Binding-site contacts:
Ligand atom O5 contacts residue TYR22 of chain 1.A at 4.0 Å.
Ligand atom C4 contacts residue TYR22 of chain 1.A at 4.3 Å (hydrophobic).
Ligand atom C2 contacts residue PRO7 of chain 1.A at 4.5 Å (hydrophobic).
Ligand atom C2 contacts residue ASN35 of chain 1.A at 2.6 Å.
Ligand atom C2 contacts residue TYR22 of chain 1.A at 3.4 Å (hydrophobic).
Ligand atom C3 contacts residue TYR22 of chain 1.A at 4.1 Å (hydrophobic).
Ligand atom O3 contacts residue TYR22 of chain 1.A at 4.1 Å.
Ligand atom C5 contacts residue ASN35 of chain 1.A at 3.6 Å.
Ligand atom C6 contacts residue GLU34 of chain 1.A at 3.0 Å.
Ligand atom O5 contacts residue GLU34 of chain 1.A at 3.7 Å.
Ligand atom O6 contacts residue GLU34 of chain 1.A at 2.5 Å (salt-bridge).
Ligand atom O7 contacts residue PRO7 of chain 1.A at 3.9 Å.
Ligand atom C4 contacts residue ASN35 of chain 1.A at 4.3 Å.
Ligand atom N2 contacts residue TYR22 of chain 1.A at 4.2 Å.
Ligand atom C3 contacts residue ASN35 of chain 1.A at 3.9 Å.
Ligand atom C8 contacts residue SER5 of chain 1.A at 4.2 Å.
Ligand atom C1 contacts residue TYR22 of chain 1.A at 4.0 Å (hydrophobic).
Ligand atom C7 contacts residue ASN35 of chain 1.A at 4.3 Å.
Ligand atom O5 contacts residue ASN35 of chain 1.A at 2.4 Å (h-bond).
Ligand atom C1 contacts residue ASN35 of chain 1.A at 1.4 Å.
Ligand atom N2 contacts residue PRO7 of chain 1.A at 4.0 Å.
Ligand atom C7 contacts residue SER5 of chain 1.A at 4.3 Å.
Ligand atom N2 contacts residue ASN35 of chain 1.A at 3.0 Å (h-bond).
Ligand atom C5 contacts residue GLU34 of chain 1.A at 4.0 Å.
Ligand atom O7 contacts residue SER5 of chain 1.A at 3.7 Å.
Ligand atom C8 contacts residue PRO7 of chain 1.A at 3.7 Å (hydrophobic).
Ligand atom O7 contacts residue TYR22 of chain 1.A at 4.3 Å.
Ligand atom C7 contacts residue PRO7 of chain 1.A at 3.8 Å (hydrophobic).

The protein below binds the small molecule below.
Small molecule (SMILES): CC(=O)N[C@@H]1[C@@H](O)[C@H](O)[C@@H](CO)O[C@H]1O

Sequence of chain 1.A:
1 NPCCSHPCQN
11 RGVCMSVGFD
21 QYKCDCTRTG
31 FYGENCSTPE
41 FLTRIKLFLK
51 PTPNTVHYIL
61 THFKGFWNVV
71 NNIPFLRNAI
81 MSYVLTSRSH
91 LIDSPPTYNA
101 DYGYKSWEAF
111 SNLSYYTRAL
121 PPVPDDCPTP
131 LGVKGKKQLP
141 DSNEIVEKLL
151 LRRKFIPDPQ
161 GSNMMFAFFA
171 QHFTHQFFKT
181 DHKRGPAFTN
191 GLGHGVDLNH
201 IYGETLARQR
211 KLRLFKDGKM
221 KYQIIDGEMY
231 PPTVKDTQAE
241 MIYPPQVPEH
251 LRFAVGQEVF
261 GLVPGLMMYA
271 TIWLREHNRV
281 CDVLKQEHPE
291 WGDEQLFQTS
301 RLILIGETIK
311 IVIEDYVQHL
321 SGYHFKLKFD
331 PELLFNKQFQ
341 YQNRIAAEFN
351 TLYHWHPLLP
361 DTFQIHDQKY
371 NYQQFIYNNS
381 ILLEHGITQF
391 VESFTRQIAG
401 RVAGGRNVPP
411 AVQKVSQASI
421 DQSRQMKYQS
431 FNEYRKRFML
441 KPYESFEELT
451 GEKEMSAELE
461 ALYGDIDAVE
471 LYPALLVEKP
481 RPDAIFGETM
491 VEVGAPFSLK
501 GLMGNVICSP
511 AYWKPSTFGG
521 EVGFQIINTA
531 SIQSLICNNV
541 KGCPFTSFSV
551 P